Binding-site contacts:
Ligand atom O6 contacts residue ASN458 of chain 1.A at 3.3 Å (h-bond).
Ligand atom C6 contacts residue ASN458 of chain 1.A at 2.7 Å.
Ligand atom N2 contacts residue THR460 of chain 1.A at 4.5 Å.
Ligand atom O3 contacts residue ASN458 of chain 1.A at 2.8 Å (h-bond).
Ligand atom C5 contacts residue ASN458 of chain 1.A at 2.9 Å.
Ligand atom C4 contacts residue ASN458 of chain 1.A at 3.6 Å.
Ligand atom C8 contacts residue PRO451 of chain 1.A at 3.8 Å (hydrophobic).
Ligand atom N2 contacts residue ASN458 of chain 1.A at 3.7 Å.
Ligand atom C1 contacts residue ASN458 of chain 1.A at 1.4 Å.
Ligand atom C3 contacts residue ASN458 of chain 1.A at 3.0 Å.
Ligand atom C2 contacts residue ASN458 of chain 1.A at 2.5 Å.
Ligand atom O6 contacts residue ASN455 of chain 1.A at 4.1 Å.
Ligand atom C2 contacts residue THR460 of chain 1.A at 4.0 Å.
Ligand atom O5 contacts residue ASN458 of chain 1.A at 2.4 Å (h-bond).

Sequence of chain 1.A:
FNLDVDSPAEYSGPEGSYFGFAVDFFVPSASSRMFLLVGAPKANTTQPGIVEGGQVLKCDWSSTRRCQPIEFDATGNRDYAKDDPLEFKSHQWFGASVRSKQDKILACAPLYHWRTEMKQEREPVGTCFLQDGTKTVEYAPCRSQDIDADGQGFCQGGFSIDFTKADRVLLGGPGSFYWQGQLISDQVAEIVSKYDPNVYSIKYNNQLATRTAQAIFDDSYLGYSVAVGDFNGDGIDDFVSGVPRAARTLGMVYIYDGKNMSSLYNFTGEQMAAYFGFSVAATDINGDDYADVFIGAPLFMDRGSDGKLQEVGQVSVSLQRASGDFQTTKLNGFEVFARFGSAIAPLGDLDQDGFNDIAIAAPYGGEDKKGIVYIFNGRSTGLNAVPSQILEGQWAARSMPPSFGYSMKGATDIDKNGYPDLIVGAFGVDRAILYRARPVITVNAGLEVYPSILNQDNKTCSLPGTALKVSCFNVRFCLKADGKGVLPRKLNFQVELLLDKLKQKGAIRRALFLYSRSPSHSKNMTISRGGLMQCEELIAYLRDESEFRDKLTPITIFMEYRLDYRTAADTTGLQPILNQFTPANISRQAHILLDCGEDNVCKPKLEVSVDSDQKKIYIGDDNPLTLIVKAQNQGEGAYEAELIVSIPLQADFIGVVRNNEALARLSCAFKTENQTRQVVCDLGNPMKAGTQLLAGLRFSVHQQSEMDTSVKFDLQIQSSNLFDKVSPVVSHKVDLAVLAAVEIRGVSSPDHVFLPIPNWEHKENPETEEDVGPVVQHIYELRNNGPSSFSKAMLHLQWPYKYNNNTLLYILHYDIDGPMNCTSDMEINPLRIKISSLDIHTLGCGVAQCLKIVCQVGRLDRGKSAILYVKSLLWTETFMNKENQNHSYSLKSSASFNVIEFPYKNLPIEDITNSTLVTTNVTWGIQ

This small molecule binds to this protein.
Small molecule (SMILES): CC(=O)N[C@@H]1[C@@H](O)[C@H](O)[C@@H](CO)O[C@H]1O